Sequence of chain 1.C:
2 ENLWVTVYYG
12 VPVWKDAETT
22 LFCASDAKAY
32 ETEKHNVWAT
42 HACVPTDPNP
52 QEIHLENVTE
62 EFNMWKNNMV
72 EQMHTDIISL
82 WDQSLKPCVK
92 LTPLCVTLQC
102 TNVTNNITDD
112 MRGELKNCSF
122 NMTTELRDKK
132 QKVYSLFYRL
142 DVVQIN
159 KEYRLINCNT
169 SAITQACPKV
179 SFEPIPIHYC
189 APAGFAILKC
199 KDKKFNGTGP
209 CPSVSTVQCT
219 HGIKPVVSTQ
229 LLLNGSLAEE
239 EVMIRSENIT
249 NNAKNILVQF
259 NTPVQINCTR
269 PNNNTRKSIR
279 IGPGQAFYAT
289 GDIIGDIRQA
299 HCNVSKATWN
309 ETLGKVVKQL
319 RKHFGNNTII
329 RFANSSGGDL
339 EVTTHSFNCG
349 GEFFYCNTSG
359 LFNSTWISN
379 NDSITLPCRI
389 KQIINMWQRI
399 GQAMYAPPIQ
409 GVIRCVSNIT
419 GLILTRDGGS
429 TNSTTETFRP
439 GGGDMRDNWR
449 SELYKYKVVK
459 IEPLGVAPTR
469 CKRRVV

This small molecule binds to this protein.
Small molecule (SMILES): CC(=O)N[C@H]1[C@H](O[C@H]2[C@H](O)[C@@H](NC(C)=O)CO[C@@H]2CO)O[C@H](CO)[C@@H](O)[C@@H]1O

Binding-site contacts:
Ligand atom O6 contacts residue ASN271 of chain 1.C at 4.3 Å.
Ligand atom C1 contacts residue ILE292 of chain 1.C at 3.9 Å (hydrophobic).
Ligand atom C5 contacts residue ASN271 of chain 1.C at 3.5 Å.
Ligand atom C6 contacts residue ILE292 of chain 1.C at 3.2 Å (hydrophobic).
Ligand atom C4 contacts residue ASN271 of chain 1.C at 4.2 Å.
Ligand atom C2 contacts residue ASN271 of chain 1.C at 2.6 Å.
Ligand atom C7 contacts residue ASN271 of chain 1.C at 4.2 Å.
Ligand atom O6 contacts residue ILE292 of chain 1.C at 2.8 Å.
Ligand atom O5 contacts residue ASN271 of chain 1.C at 2.2 Å (h-bond).
Ligand atom O5 contacts residue ILE292 of chain 1.C at 3.1 Å.
Ligand atom C1 contacts residue ASN271 of chain 1.C at 1.5 Å.
Ligand atom C5 contacts residue ILE292 of chain 1.C at 3.4 Å (hydrophobic).
Ligand atom C3 contacts residue ASN271 of chain 1.C at 3.9 Å.
Ligand atom N2 contacts residue ASN271 of chain 1.C at 3.1 Å (h-bond).